Sequence of chain 1.B:
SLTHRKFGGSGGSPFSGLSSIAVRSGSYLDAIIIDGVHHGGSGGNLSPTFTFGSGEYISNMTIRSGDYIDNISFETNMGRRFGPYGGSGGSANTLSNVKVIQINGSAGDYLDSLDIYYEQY

Binding-site contacts:
Ligand atom C4 contacts residue GLY44 of chain 1.B at 4.4 Å.
Ligand atom O4 contacts residue ASP31 of chain 1.B at 2.6 Å (salt-bridge).
Ligand atom C4 contacts residue ASP31 of chain 1.B at 3.4 Å.
Ligand atom C5 contacts residue ASP31 of chain 1.B at 4.1 Å.
Ligand atom C5 contacts residue GLY27 of chain 1.B at 4.4 Å.
Ligand atom C6 contacts residue GLY27 of chain 1.B at 4.3 Å.
Ligand atom O1 contacts residue SER28 of chain 1.B at 3.7 Å.
Ligand atom C3 contacts residue GLY45 of chain 1.B at 3.9 Å.
Ligand atom C4 contacts residue GLY45 of chain 1.B at 3.6 Å.
Ligand atom C5 contacts residue SER28 of chain 1.B at 4.0 Å.
Ligand atom O6 contacts residue SER28 of chain 1.B at 3.2 Å (h-bond).
Ligand atom C6 contacts residue SER28 of chain 1.B at 3.7 Å.
Ligand atom O4 contacts residue GLY45 of chain 1.B at 3.6 Å.
Ligand atom O1 contacts residue GLY27 of chain 1.B at 4.3 Å.
Ligand atom O6 contacts residue ASP31 of chain 1.B at 2.6 Å (salt-bridge).
Ligand atom C6 contacts residue TYR29 of chain 1.B at 3.5 Å (hydrophobic).
Ligand atom C1 contacts residue GLY27 of chain 1.B at 4.3 Å.
Ligand atom O4 contacts residue TYR111 of chain 1.B at 4.0 Å.
Ligand atom O3 contacts residue GLY44 of chain 1.B at 3.9 Å.
Ligand atom O6 contacts residue TYR29 of chain 1.B at 3.0 Å (h-bond).
Ligand atom O3 contacts residue GLY45 of chain 1.B at 3.0 Å (h-bond).
Ligand atom O6 contacts residue GLY27 of chain 1.B at 3.2 Å (h-bond).
Ligand atom C1 contacts residue SER28 of chain 1.B at 4.0 Å.
Ligand atom O5 contacts residue GLY27 of chain 1.B at 3.7 Å.
Ligand atom C6 contacts residue ASP31 of chain 1.B at 3.6 Å.
Ligand atom O4 contacts residue GLY44 of chain 1.B at 3.8 Å.
Ligand atom O5 contacts residue SER28 of chain 1.B at 3.0 Å (h-bond).
Ligand atom O6 contacts residue SER26 of chain 1.B at 4.2 Å.
Ligand atom C6 contacts residue TYR111 of chain 1.B at 4.1 Å (hydrophobic).

The protein below binds the small molecule below.
Small molecule (SMILES): OC[C@H]1O[C@@H](O)[C@H](O)[C@@H](O)[C@@H]1O